The small molecule below binds the protein below.
Small molecule (SMILES): CC(=O)N[C@@H]1[C@@H](O)[C@H](O)[C@@H](CO)O[C@H]1O

Sequence of chain 3.A:
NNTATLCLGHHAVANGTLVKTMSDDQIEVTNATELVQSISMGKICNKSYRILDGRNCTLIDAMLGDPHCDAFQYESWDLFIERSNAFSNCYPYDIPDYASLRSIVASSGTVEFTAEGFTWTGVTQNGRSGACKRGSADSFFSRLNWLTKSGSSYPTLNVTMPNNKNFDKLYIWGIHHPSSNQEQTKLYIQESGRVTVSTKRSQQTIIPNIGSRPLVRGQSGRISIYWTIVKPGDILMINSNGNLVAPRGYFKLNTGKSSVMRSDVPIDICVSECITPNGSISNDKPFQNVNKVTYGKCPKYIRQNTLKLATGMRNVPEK

Binding-site contacts:
Ligand atom C8 contacts residue ALA20 of chain 3.A at 4.2 Å (hydrophobic).
Ligand atom C7 contacts residue ASN21 of chain 3.A at 3.1 Å.
Ligand atom C3 contacts residue ASN21 of chain 3.A at 4.0 Å.
Ligand atom C2 contacts residue ASN21 of chain 3.A at 2.6 Å.
Ligand atom N2 contacts residue ASN21 of chain 3.A at 3.1 Å (h-bond).
Ligand atom O5 contacts residue ASN21 of chain 3.A at 2.4 Å (h-bond).
Ligand atom C8 contacts residue ASN21 of chain 3.A at 4.5 Å.
Ligand atom C1 contacts residue ASN21 of chain 3.A at 1.5 Å.
Ligand atom C4 contacts residue ASN21 of chain 3.A at 4.4 Å.
Ligand atom O7 contacts residue ASN21 of chain 3.A at 2.7 Å (h-bond).
Ligand atom C5 contacts residue ASN21 of chain 3.A at 3.7 Å.